Sequence of chain 1.A:
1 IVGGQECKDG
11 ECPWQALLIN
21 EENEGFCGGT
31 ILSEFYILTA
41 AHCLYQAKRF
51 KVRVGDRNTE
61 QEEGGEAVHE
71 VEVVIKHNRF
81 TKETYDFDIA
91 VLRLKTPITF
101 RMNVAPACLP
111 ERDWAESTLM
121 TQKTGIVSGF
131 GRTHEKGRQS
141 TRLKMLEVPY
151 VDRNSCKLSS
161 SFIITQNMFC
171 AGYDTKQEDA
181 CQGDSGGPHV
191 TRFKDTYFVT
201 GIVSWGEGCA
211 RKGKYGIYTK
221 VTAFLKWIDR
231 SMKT

A small-molecule ligand and the protein it binds are described below.
Small molecule (SMILES): CN(C)Cc1nccn1-c1ccc(NC(=O)c2cc(C(F)(F)F)nn2-c2ccc3onc(N)c3c2)c(F)c1

Binding-site contacts:
Ligand atom C19 contacts residue GLY206 of chain 1.A at 3.4 Å.
Ligand atom C6 contacts residue GLY208 of chain 1.A at 3.2 Å.
Ligand atom C13 contacts residue GLY206 of chain 1.A at 2.9 Å.
Ligand atom OT1 contacts residue VAL203 of chain 1.A at 3.2 Å.
Ligand atom C14 contacts residue GLY206 of chain 1.A at 3.5 Å.
Ligand atom N1 contacts residue GLY208 of chain 1.A at 3.5 Å (h-bond).
Ligand atom O1 contacts residue TRP205 of chain 1.A at 3.4 Å.
Ligand atom N1 contacts residue GLY216 of chain 1.A at 3.6 Å.
Ligand atom O1 contacts residue GLY206 of chain 1.A at 3.0 Å (h-bond).
Ligand atom C7 contacts residue GLN182 of chain 1.A at 3.5 Å.
Ligand atom N1 contacts residue ALA180 of chain 1.A at 3.6 Å (h-bond).
Ligand atom C8 contacts residue GLN182 of chain 1.A at 3.5 Å.
Ligand atom N3 contacts residue CYS209 of chain 1.A at 3.4 Å (h-bond).
Ligand atom C5 contacts residue GLN182 of chain 1.A at 3.7 Å.
Ligand atom C20 contacts residue LYS82 of chain 1.A at 3.5 Å.
Ligand atom F3 contacts residue TYR85 of chain 1.A at 3.2 Å.
Ligand atom N4 contacts residue GLY206 of chain 1.A at 3.1 Å (h-bond).
Ligand atom N3 contacts residue GLN182 of chain 1.A at 3.4 Å (h-bond).
Ligand atom C3 contacts residue CYS181 of chain 1.A at 3.6 Å (hydrophobic).
Ligand atom F2 contacts residue ARG132 of chain 1.A at 3.7 Å.
Ligand atom C22 contacts residue THR84 of chain 1.A at 3.5 Å.
Ligand atom C9 contacts residue GLN182 of chain 1.A at 3.6 Å.
Ligand atom N6 contacts residue GLU83 of chain 1.A at 3.7 Å.
Ligand atom C9 contacts residue GLY206 of chain 1.A at 3.3 Å.
Ligand atom C23 contacts residue LYS82 of chain 1.A at 3.2 Å.
Ligand atom C4 contacts residue GLN182 of chain 1.A at 3.7 Å.
Ligand atom N contacts residue ALA180 of chain 1.A at 3.3 Å.
Ligand atom N6 contacts residue PHE162 of chain 1.A at 3.7 Å.
Ligand atom C2 contacts residue ALA180 of chain 1.A at 3.5 Å (hydrophobic).
Ligand atom C20 contacts residue GLU83 of chain 1.A at 3.3 Å.
Ligand atom N contacts residue GLY216 of chain 1.A at 3.7 Å.
Ligand atom C18 contacts residue TRP205 of chain 1.A at 3.6 Å (hydrophobic).
Ligand atom C3 contacts residue SER185 of chain 1.A at 3.5 Å.
Ligand atom OT1 contacts residue ALA180 of chain 1.A at 3.4 Å.
Ligand atom C6 contacts residue GLY206 of chain 1.A at 3.6 Å.
Ligand atom F2 contacts residue GLU135 of chain 1.A at 3.5 Å.
Ligand atom F2 contacts residue GLN182 of chain 1.A at 3.6 Å.
Ligand atom F contacts residue GLU135 of chain 1.A at 3.5 Å.
Ligand atom N1 contacts residue ASP179 of chain 1.A at 2.7 Å (salt-bridge).
Ligand atom C16 contacts residue TYR85 of chain 1.A at 3.6 Å (hydrophobic).